The small molecule below binds the protein below.
Small molecule (SMILES): CC(=O)N[C@@H]1[C@@H](O)[C@H](O)[C@@H](CO)O[C@H]1O

Binding-site contacts:
Ligand atom O7 contacts residue GLU147 of chain 1.J at 4.0 Å.
Ligand atom O5 contacts residue ASN154 of chain 1.J at 4.2 Å.
Ligand atom O6 contacts residue ASN154 of chain 1.J at 2.3 Å (h-bond).
Ligand atom C5 contacts residue ASN154 of chain 1.J at 3.7 Å.
Ligand atom C7 contacts residue GLU147 of chain 1.J at 3.6 Å.
Ligand atom O5 contacts residue GLU147 of chain 1.J at 4.2 Å.
Ligand atom O6 contacts residue THR156 of chain 1.J at 2.6 Å (h-bond).
Ligand atom C8 contacts residue GLU147 of chain 1.J at 2.9 Å.
Ligand atom N2 contacts residue GLU147 of chain 1.J at 4.3 Å.
Ligand atom O6 contacts residue SER151 of chain 1.J at 3.8 Å.
Ligand atom C6 contacts residue ASN154 of chain 1.J at 2.7 Å.
Ligand atom C6 contacts residue THR156 of chain 1.J at 4.0 Å.
Ligand atom O5 contacts residue SER151 of chain 1.J at 4.4 Å.
Ligand atom O1 contacts residue GLU147 of chain 1.J at 2.5 Å (salt-bridge).
Ligand atom C2 contacts residue GLU147 of chain 1.J at 4.4 Å.
Ligand atom C1 contacts residue GLU147 of chain 1.J at 3.3 Å.

Sequence of chain 1.J:
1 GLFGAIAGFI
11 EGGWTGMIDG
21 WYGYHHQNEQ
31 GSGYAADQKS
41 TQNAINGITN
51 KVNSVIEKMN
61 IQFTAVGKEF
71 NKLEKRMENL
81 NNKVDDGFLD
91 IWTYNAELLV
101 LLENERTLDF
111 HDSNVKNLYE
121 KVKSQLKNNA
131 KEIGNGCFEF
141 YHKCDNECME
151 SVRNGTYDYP